Sequence of chain 1.A:
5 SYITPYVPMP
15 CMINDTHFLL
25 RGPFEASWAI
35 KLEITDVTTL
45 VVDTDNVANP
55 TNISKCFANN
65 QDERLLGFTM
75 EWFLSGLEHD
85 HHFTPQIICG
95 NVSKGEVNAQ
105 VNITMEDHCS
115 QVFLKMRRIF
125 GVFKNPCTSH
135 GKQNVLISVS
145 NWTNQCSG

The small molecule below binds the protein below.
Small molecule (SMILES): CC(=O)N[C@@H]1[C@@H](O)[C@H](O)[C@@H](CO)O[C@H]1O

Binding-site contacts:
Ligand atom O7 contacts residue GLN90 of chain 1.A at 3.1 Å (h-bond).
Ligand atom C2 contacts residue ASN106 of chain 1.A at 2.4 Å.
Ligand atom C2 contacts residue GLN90 of chain 1.A at 3.9 Å.
Ligand atom O7 contacts residue ASN106 of chain 1.A at 4.2 Å.
Ligand atom C3 contacts residue LYS136 of chain 1.A at 3.9 Å.
Ligand atom C3 contacts residue ASN106 of chain 1.A at 3.8 Å.
Ligand atom C8 contacts residue GLN90 of chain 1.A at 3.7 Å.
Ligand atom O4 contacts residue LYS136 of chain 1.A at 3.9 Å.
Ligand atom C6 contacts residue THR108 of chain 1.A at 4.0 Å.
Ligand atom C8 contacts residue GLN104 of chain 1.A at 3.4 Å.
Ligand atom N2 contacts residue GLN90 of chain 1.A at 3.5 Å (h-bond).
Ligand atom C8 contacts residue LEU44 of chain 1.A at 3.4 Å (hydrophobic).
Ligand atom C8 contacts residue ILE92 of chain 1.A at 4.1 Å (hydrophobic).
Ligand atom O6 contacts residue MET109 of chain 1.A at 3.3 Å.
Ligand atom O5 contacts residue THR108 of chain 1.A at 3.9 Å.
Ligand atom O5 contacts residue ASN106 of chain 1.A at 2.4 Å (h-bond).
Ligand atom C7 contacts residue ASN106 of chain 1.A at 3.7 Å.
Ligand atom C1 contacts residue ASN106 of chain 1.A at 1.4 Å.
Ligand atom C7 contacts residue GLN90 of chain 1.A at 3.2 Å.
Ligand atom C1 contacts residue THR108 of chain 1.A at 3.7 Å.
Ligand atom N2 contacts residue ASN106 of chain 1.A at 2.8 Å (h-bond).
Ligand atom C1 contacts residue GLN90 of chain 1.A at 4.1 Å.
Ligand atom C5 contacts residue ASN106 of chain 1.A at 3.7 Å.
Ligand atom C8 contacts residue THR42 of chain 1.A at 3.5 Å.
Ligand atom O3 contacts residue LYS136 of chain 1.A at 3.9 Å.
Ligand atom C6 contacts residue MET109 of chain 1.A at 3.5 Å (hydrophobic).
Ligand atom C4 contacts residue ASN106 of chain 1.A at 4.2 Å.
Ligand atom C5 contacts residue THR108 of chain 1.A at 3.9 Å.